A small-molecule ligand and the protein it binds are described below.
Small molecule (SMILES): CC(=O)N[C@@H]1[C@@H](O)[C@H](O)[C@@H](CO)O[C@H]1O

Binding-site contacts:
Ligand atom O5 contacts residue ARG247 of chain 2.A at 4.4 Å.
Ligand atom C8 contacts residue GLN124 of chain 2.A at 4.0 Å.
Ligand atom C5 contacts residue ASN125 of chain 2.A at 3.6 Å.
Ligand atom C4 contacts residue ASN125 of chain 2.A at 4.2 Å.
Ligand atom C3 contacts residue ASN125 of chain 2.A at 3.8 Å.
Ligand atom N2 contacts residue ASN125 of chain 2.A at 3.1 Å (h-bond).
Ligand atom C7 contacts residue GLN124 of chain 2.A at 4.3 Å.
Ligand atom O7 contacts residue ASN125 of chain 2.A at 3.4 Å (h-bond).
Ligand atom C2 contacts residue ASN125 of chain 2.A at 2.5 Å.
Ligand atom C7 contacts residue ASN125 of chain 2.A at 3.5 Å.
Ligand atom C1 contacts residue ASN125 of chain 2.A at 1.4 Å.
Ligand atom O5 contacts residue ASN125 of chain 2.A at 2.3 Å (h-bond).

Sequence of chain 2.A:
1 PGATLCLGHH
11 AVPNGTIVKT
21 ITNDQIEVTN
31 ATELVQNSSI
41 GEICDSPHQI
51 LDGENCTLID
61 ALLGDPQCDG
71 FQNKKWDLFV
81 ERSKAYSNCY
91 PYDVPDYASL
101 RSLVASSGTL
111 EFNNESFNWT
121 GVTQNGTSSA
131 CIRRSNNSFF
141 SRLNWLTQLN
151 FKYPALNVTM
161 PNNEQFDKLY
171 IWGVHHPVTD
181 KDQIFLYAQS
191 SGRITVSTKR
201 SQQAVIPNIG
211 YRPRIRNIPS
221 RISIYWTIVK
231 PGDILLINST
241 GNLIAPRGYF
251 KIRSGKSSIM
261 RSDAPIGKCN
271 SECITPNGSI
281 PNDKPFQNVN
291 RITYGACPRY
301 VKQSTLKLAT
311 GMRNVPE